Sequence of chain 1.L:
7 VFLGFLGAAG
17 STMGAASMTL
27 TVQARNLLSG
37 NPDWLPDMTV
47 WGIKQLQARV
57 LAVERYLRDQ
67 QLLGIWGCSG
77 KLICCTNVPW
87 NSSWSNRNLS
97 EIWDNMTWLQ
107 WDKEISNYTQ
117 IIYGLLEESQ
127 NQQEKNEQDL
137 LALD

The small molecule below binds the protein below.
Small molecule (SMILES): CC(=O)N[C@@H]1[C@@H](O)[C@H](O)[C@@H](CO)O[C@H]1O

Binding-site contacts:
Ligand atom O5 contacts residue ASN87 of chain 1.L at 2.4 Å (h-bond).
Ligand atom C2 contacts residue ASN87 of chain 1.L at 2.5 Å.
Ligand atom N2 contacts residue ASN87 of chain 1.L at 2.9 Å (h-bond).
Ligand atom O5 contacts residue TRP90 of chain 1.L at 4.4 Å.
Ligand atom C1 contacts residue ASN87 of chain 1.L at 1.4 Å.
Ligand atom O7 contacts residue ASN87 of chain 1.L at 3.1 Å (h-bond).
Ligand atom O6 contacts residue ILE117 of chain 1.L at 4.2 Å.
Ligand atom C5 contacts residue ASN87 of chain 1.L at 3.7 Å.
Ligand atom C1 contacts residue SER89 of chain 1.L at 3.5 Å.
Ligand atom C8 contacts residue ASN87 of chain 1.L at 4.1 Å.
Ligand atom C5 contacts residue SER89 of chain 1.L at 4.4 Å.
Ligand atom C3 contacts residue ASN87 of chain 1.L at 3.8 Å.
Ligand atom O5 contacts residue SER89 of chain 1.L at 3.5 Å (h-bond).
Ligand atom C4 contacts residue ASN87 of chain 1.L at 4.2 Å.
Ligand atom C7 contacts residue ASN87 of chain 1.L at 3.2 Å.